Sequence of chain 1.A:
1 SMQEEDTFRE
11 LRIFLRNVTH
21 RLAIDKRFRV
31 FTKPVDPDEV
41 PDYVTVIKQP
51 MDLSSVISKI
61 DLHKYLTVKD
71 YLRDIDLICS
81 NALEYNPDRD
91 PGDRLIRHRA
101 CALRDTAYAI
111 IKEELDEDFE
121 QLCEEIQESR

The protein below binds the small molecule below.
Small molecule (SMILES): CC(=O)c1nc(NC(=O)C2CNCCN2)sc1-c1ccc(C(=O)N2CCOCC2)cc1

Binding-site contacts:
Ligand atom N3 contacts residue ASP93 of chain 1.A at 3.8 Å.
Ligand atom NBE contacts residue PRO34 of chain 1.A at 4.1 Å.
Ligand atom O1 contacts residue ASN86 of chain 1.A at 3.4 Å (h-bond).
Ligand atom CAL contacts residue LYS33 of chain 1.A at 3.5 Å.
Ligand atom N4 contacts residue ASP93 of chain 1.A at 2.5 Å (salt-bridge).
Ligand atom CAN contacts residue PRO34 of chain 1.A at 3.6 Å (hydrophobic).
Ligand atom C17 contacts residue ASP90 of chain 1.A at 3.8 Å.
Ligand atom C12 contacts residue ASN86 of chain 1.A at 3.4 Å.
Ligand atom N2 contacts residue TYR85 of chain 1.A at 4.1 Å.
Ligand atom C7 contacts residue VAL30 of chain 1.A at 3.8 Å (hydrophobic).
Ligand atom C5 contacts residue ASN86 of chain 1.A at 3.6 Å.
Ligand atom C13 contacts residue ASN86 of chain 1.A at 3.5 Å.
Ligand atom C10 contacts residue ASN86 of chain 1.A at 3.5 Å.
Ligand atom C13 contacts residue ASP93 of chain 1.A at 3.3 Å.
Ligand atom CAM contacts residue VAL30 of chain 1.A at 3.1 Å (hydrophobic).
Ligand atom N1 contacts residue ASN86 of chain 1.A at 3.2 Å (h-bond).
Ligand atom OAT contacts residue ARG29 of chain 1.A at 4.0 Å.
Ligand atom CAZ contacts residue VAL30 of chain 1.A at 3.8 Å (hydrophobic).
Ligand atom CAE contacts residue VAL30 of chain 1.A at 3.6 Å (hydrophobic).
Ligand atom O1 contacts residue TYR85 of chain 1.A at 4.0 Å.
Ligand atom N4 contacts residue ASN86 of chain 1.A at 4.1 Å.
Ligand atom C16 contacts residue ASP90 of chain 1.A at 3.0 Å.
Ligand atom CAK contacts residue ARG29 of chain 1.A at 3.4 Å.
Ligand atom CAM contacts residue LYS33 of chain 1.A at 4.0 Å.
Ligand atom C12 contacts residue ASP93 of chain 1.A at 3.3 Å.
Ligand atom O1 contacts residue ALA82 of chain 1.A at 4.1 Å.
Ligand atom OAD contacts residue ASP36 of chain 1.A at 3.7 Å.
Ligand atom O1 contacts residue ILE96 of chain 1.A at 4.0 Å.
Ligand atom N2 contacts residue ASN86 of chain 1.A at 2.8 Å (h-bond).
Ligand atom CAK contacts residue LYS33 of chain 1.A at 3.9 Å.
Ligand atom CAK contacts residue VAL30 of chain 1.A at 3.4 Å (hydrophobic).
Ligand atom CAF contacts residue VAL35 of chain 1.A at 3.5 Å (hydrophobic).
Ligand atom C5 contacts residue TYR85 of chain 1.A at 3.9 Å (hydrophobic).
Ligand atom CAK contacts residue THR32 of chain 1.A at 4.0 Å.
Ligand atom CAH contacts residue VAL35 of chain 1.A at 3.7 Å (hydrophobic).
Ligand atom C16 contacts residue ASP93 of chain 1.A at 3.3 Å.
Ligand atom CAG contacts residue VAL30 of chain 1.A at 3.1 Å (hydrophobic).
Ligand atom N1 contacts residue TYR85 of chain 1.A at 3.6 Å.
Ligand atom C17 contacts residue ASP93 of chain 1.A at 3.2 Å.
Ligand atom OAT contacts residue LYS33 of chain 1.A at 4.1 Å.